Sequence of chain 2.B:
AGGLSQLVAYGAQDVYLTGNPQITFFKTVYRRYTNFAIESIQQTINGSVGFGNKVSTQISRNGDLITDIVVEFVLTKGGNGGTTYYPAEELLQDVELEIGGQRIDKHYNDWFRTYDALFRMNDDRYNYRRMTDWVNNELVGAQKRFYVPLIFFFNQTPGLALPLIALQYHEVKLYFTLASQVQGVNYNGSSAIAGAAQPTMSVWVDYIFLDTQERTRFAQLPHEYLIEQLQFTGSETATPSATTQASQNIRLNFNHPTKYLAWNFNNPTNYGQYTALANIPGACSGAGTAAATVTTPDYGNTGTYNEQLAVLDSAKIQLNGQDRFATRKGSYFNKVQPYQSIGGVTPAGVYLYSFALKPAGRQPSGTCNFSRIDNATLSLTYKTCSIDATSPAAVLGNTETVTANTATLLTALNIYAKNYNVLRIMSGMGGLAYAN

A protein and the small-molecule ligand that binds it are described below.
Small molecule (SMILES): CO[C@@H]1[C@@H](O)[C@H](C)O[C@@H](O[C@H]2[C@@H](O[C@@H]3CO[C@@H](O[C@H]4[C@@H](O[C@H]5O[C@H](C)[C@@H](O)[C@H](O[C@H]6O[C@H](CO)[C@@H](O)[C@H](O)[C@@H]6O)[C@@H]5O)[C@H](O[C@H]5O[C@H](CO)[C@H](O)[C@H](O)[C@H]5O)[C@H](O[C@H]5[C@H](O[C@@H]6OC[C@@H](O)[C@H](O)[C@H]6O)[C@@H](CO)OC[C@@H]5O)O[C@H]4C)[C@H](O)[C@H]3O)O[C@@H](C)[C@H](O)[C@H]2O)[C@@H]1OC

Binding-site contacts:
Ligand atom O2 contacts residue ASP298 of chain 2.B at 2.7 Å (salt-bridge).
Ligand atom C3 contacts residue GLY286 of chain 2.B at 3.9 Å.
Ligand atom O4 contacts residue SER285 of chain 2.B at 3.1 Å (h-bond).
Ligand atom O2 contacts residue GLY82 of chain 2.B at 3.6 Å.
Ligand atom O5 contacts residue ASN301 of chain 2.B at 2.3 Å (h-bond).
Ligand atom C5 contacts residue GLY81 of chain 2.B at 3.9 Å.
Ligand atom O2 contacts residue ASN301 of chain 2.B at 2.9 Å (h-bond).
Ligand atom O6 contacts residue GLY82 of chain 2.B at 2.6 Å (h-bond).
Ligand atom C6 contacts residue THR83 of chain 2.B at 3.8 Å.
Ligand atom O4 contacts residue GLY286 of chain 2.B at 3.6 Å.
Ligand atom O3 contacts residue CYS284 of chain 2.B at 3.8 Å.
Ligand atom C5 contacts residue ASN301 of chain 2.B at 3.6 Å.
Ligand atom O5 contacts residue GLY81 of chain 2.B at 3.8 Å.
Ligand atom O3 contacts residue ASN80 of chain 2.B at 3.6 Å.
Ligand atom C2 contacts residue GLY81 of chain 2.B at 3.7 Å.
Ligand atom C1 contacts residue ASN301 of chain 2.B at 1.4 Å.
Ligand atom C6 contacts residue LEU139 of chain 2.B at 3.5 Å (hydrophobic).
Ligand atom O6 contacts residue ASP298 of chain 2.B at 3.3 Å (salt-bridge).
Ligand atom C6 contacts residue ASN137 of chain 2.B at 3.7 Å.
Ligand atom O2 contacts residue GLY81 of chain 2.B at 3.0 Å (h-bond).
Ligand atom C6 contacts residue GLY82 of chain 2.B at 3.2 Å.
Ligand atom O3 contacts residue GLY286 of chain 2.B at 2.7 Å (h-bond).
Ligand atom C24 contacts residue BGC1 of chain 1.I at 3.0 Å.
Ligand atom C5 contacts residue ASP298 of chain 2.B at 3.7 Å.
Ligand atom O3 contacts residue LEU139 of chain 2.B at 3.4 Å.
Ligand atom O3 contacts residue SER285 of chain 2.B at 3.7 Å.
Ligand atom C1 contacts residue GLY81 of chain 2.B at 3.6 Å.
Ligand atom O6 contacts residue TYR299 of chain 2.B at 3.5 Å (h-bond).
Ligand atom C4 contacts residue ASP298 of chain 2.B at 3.4 Å.
Ligand atom O2 contacts residue ASN80 of chain 2.B at 3.8 Å.
Ligand atom C3 contacts residue ASP298 of chain 2.B at 3.9 Å.
Ligand atom C1 contacts residue ASP298 of chain 2.B at 3.7 Å.
Ligand atom C2 contacts residue ASP298 of chain 2.B at 3.4 Å.
Ligand atom O2 contacts residue LEU139 of chain 2.B at 3.6 Å.
Ligand atom O2 contacts residue BGC1 of chain 1.I at 3.1 Å (h-bond).
Ligand atom O3 contacts residue BGC1 of chain 1.I at 3.4 Å (h-bond).
Ligand atom C2 contacts residue ASN301 of chain 2.B at 2.4 Å.
Ligand atom C6 contacts residue GLY81 of chain 2.B at 3.7 Å.
Ligand atom C3 contacts residue ASN301 of chain 2.B at 3.8 Å.
Ligand atom O5 contacts residue GLY81 of chain 2.B at 3.6 Å.

Sequence of chain 1.B:
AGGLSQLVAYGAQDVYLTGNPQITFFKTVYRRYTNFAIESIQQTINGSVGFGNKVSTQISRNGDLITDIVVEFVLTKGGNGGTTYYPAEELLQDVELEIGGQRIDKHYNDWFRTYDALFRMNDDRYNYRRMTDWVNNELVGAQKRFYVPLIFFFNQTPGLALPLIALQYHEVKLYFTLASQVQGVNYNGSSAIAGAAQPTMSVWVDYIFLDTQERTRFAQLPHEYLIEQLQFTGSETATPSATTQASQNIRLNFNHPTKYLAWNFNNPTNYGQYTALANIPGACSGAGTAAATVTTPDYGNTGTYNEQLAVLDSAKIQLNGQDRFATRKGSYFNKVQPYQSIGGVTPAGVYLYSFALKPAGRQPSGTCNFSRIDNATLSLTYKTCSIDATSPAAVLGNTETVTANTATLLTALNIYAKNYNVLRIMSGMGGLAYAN